Binding-site contacts:
Ligand atom O contacts residue GLN93 of chain 2.A at 2.9 Å (h-bond).
Ligand atom CA contacts residue SER94 of chain 2.A at 3.6 Å.
Ligand atom CB contacts residue ASP99 of chain 2.A at 3.8 Å.
Ligand atom CA contacts residue GLN93 of chain 2.A at 3.4 Å.
Ligand atom CB contacts residue GLN93 of chain 2.A at 3.5 Å.
Ligand atom CG1 contacts residue GLY91 of chain 2.A at 3.7 Å.
Ligand atom N contacts residue GLY91 of chain 2.A at 3.2 Å (h-bond).
Ligand atom N contacts residue SER94 of chain 2.A at 4.0 Å.
Ligand atom CA contacts residue GLY91 of chain 2.A at 3.3 Å.
Ligand atom CD1 contacts residue LYS82 of chain 2.A at 3.8 Å.
Ligand atom O contacts residue LEU92 of chain 2.A at 3.4 Å.
Ligand atom CD1 contacts residue VAL83 of chain 2.A at 4.0 Å (hydrophobic).
Ligand atom O contacts residue GLU104 of chain 2.A at 3.2 Å (salt-bridge).
Ligand atom CA contacts residue GLU104 of chain 2.A at 3.7 Å.
Ligand atom CB contacts residue GLN93 of chain 2.A at 3.8 Å.
Ligand atom N contacts residue GLU104 of chain 2.A at 3.0 Å (salt-bridge).
Ligand atom CG2 contacts residue SER94 of chain 2.A at 4.0 Å.
Ligand atom CD contacts residue TRP108 of chain 2.A at 3.6 Å (hydrophobic).
Ligand atom CD1 contacts residue GLY91 of chain 2.A at 3.7 Å.
Ligand atom CA contacts residue ASP99 of chain 2.A at 3.6 Å.
Ligand atom C contacts residue GLU104 of chain 2.A at 3.8 Å.
Ligand atom CD1 contacts residue LEU92 of chain 2.A at 3.8 Å (hydrophobic).
Ligand atom C contacts residue TRP108 of chain 2.A at 3.9 Å (hydrophobic).
Ligand atom CG1 contacts residue LEU92 of chain 2.A at 3.8 Å (hydrophobic).
Ligand atom CA contacts residue LEU92 of chain 2.A at 4.0 Å (hydrophobic).
Ligand atom O contacts residue TRP108 of chain 2.A at 3.1 Å (h-bond).
Ligand atom CB contacts residue GLU104 of chain 2.A at 3.7 Å.
Ligand atom CG2 contacts residue GLN93 of chain 2.A at 3.7 Å.
Ligand atom C contacts residue LEU92 of chain 2.A at 3.7 Å (hydrophobic).
Ligand atom CB contacts residue TRP95 of chain 2.A at 3.7 Å (hydrophobic).
Ligand atom N contacts residue GLN93 of chain 2.A at 3.0 Å (h-bond).
Ligand atom CA contacts residue GLN93 of chain 2.A at 3.5 Å.
Ligand atom N contacts residue ASP99 of chain 2.A at 2.7 Å (salt-bridge).
Ligand atom C contacts residue GLY91 of chain 2.A at 3.7 Å.
Ligand atom C contacts residue GLN93 of chain 2.A at 3.7 Å.
Ligand atom CG1 contacts residue GLN93 of chain 2.A at 3.8 Å.
Ligand atom CG contacts residue TRP108 of chain 2.A at 3.5 Å (hydrophobic).
Ligand atom CG2 contacts residue GLN93 of chain 2.A at 3.9 Å.
Ligand atom CA contacts residue GLN93 of chain 2.A at 4.0 Å.
Ligand atom N contacts residue LEU92 of chain 2.A at 3.8 Å.

The protein below binds the small molecule below.
Small molecule (SMILES): CC[C@H](C)[C@@H](C=O)NC(=O)[C@@H]1CCCN1C(=O)[C@@H](NC(=O)[C@H](C)N)C(C)C

Sequence of chain 2.A:
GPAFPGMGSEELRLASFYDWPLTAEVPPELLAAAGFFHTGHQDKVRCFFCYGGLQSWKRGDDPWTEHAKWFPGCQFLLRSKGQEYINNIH